The protein below binds the small molecule below.
Small molecule (SMILES): CC(=O)C(=O)O

Sequence of chain 1.E:
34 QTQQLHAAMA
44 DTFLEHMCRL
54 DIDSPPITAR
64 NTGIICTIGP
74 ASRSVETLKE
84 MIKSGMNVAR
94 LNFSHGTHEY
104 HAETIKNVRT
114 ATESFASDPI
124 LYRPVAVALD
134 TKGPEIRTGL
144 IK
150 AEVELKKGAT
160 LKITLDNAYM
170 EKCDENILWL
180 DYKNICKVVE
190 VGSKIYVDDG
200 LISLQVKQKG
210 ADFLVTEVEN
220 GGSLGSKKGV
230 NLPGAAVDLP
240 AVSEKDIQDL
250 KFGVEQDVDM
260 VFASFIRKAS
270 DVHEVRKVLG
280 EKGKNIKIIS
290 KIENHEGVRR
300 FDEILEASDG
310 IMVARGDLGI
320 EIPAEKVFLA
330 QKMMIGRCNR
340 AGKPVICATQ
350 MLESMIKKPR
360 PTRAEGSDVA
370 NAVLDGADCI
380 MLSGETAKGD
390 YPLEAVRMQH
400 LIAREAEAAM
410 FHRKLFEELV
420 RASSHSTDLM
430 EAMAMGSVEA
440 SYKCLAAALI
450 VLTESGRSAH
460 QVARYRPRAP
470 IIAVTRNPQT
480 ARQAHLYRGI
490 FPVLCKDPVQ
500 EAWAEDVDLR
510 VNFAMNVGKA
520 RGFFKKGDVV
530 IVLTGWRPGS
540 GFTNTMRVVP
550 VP

Binding-site contacts:
Ligand atom CB contacts residue THR348 of chain 1.E at 3.2 Å.
Ligand atom O contacts residue THR348 of chain 1.E at 2.5 Å (h-bond).
Ligand atom C contacts residue MG1 of chain 1.EA at 3.2 Å.
Ligand atom OXT contacts residue ASP316 of chain 1.E at 3.0 Å (salt-bridge).
Ligand atom O3 contacts residue MG1 of chain 1.EA at 2.9 Å.
Ligand atom OXT contacts residue LYS290 of chain 1.E at 4.1 Å.
Ligand atom O3 contacts residue ARG93 of chain 1.E at 3.7 Å.
Ligand atom OXT contacts residue MG1 of chain 1.EA at 2.3 Å.
Ligand atom O contacts residue ASP316 of chain 1.E at 3.9 Å.
Ligand atom O3 contacts residue LYS290 of chain 1.E at 3.6 Å (salt-bridge).
Ligand atom CA contacts residue ASP316 of chain 1.E at 4.3 Å.
Ligand atom CA contacts residue ARG93 of chain 1.E at 4.3 Å.
Ligand atom OXT contacts residue ALA313 of chain 1.E at 3.4 Å.
Ligand atom C contacts residue GLU292 of chain 1.E at 4.2 Å.
Ligand atom CB contacts residue ARG93 of chain 1.E at 4.2 Å.
Ligand atom O contacts residue ARG314 of chain 1.E at 4.4 Å.
Ligand atom C contacts residue ALA313 of chain 1.E at 3.8 Å (hydrophobic).
Ligand atom CA contacts residue MG1 of chain 1.EA at 3.4 Å.
Ligand atom CA contacts residue THR348 of chain 1.E at 3.8 Å.
Ligand atom C contacts residue THR348 of chain 1.E at 3.5 Å.
Ligand atom O contacts residue ALA313 of chain 1.E at 3.6 Å.
Ligand atom CA contacts residue LYS290 of chain 1.E at 4.4 Å.
Ligand atom O contacts residue GLY315 of chain 1.E at 3.6 Å.
Ligand atom CB contacts residue SER382 of chain 1.E at 4.0 Å.
Ligand atom O3 contacts residue ASP316 of chain 1.E at 4.1 Å.
Ligand atom OXT contacts residue GLU292 of chain 1.E at 3.0 Å (salt-bridge).
Ligand atom O3 contacts residue K1 of chain 1.DA at 3.8 Å.
Ligand atom O contacts residue MG1 of chain 1.EA at 4.3 Å.
Ligand atom C contacts residue ASP316 of chain 1.E at 3.8 Å.